A protein and the small-molecule ligand that binds it are described below.
Small molecule (SMILES): CC(C)C[C@H](NC(=O)[C@H](CC(C)C)NC(=O)[C@H](CCC(N)=O)NC(=O)[C@H](CO)NC(=O)[C@H](CC1=c2ccccc2=NC1)NC(=O)[C@H](CC1=c2ccccc2=NC1)NC(=O)[C@H](CC1=NC=NC1)NC(=O)[C@H](CCC(=O)O)NC(=O)[C@H](Cc1ccccc1)NC(=O)[C@@H](NC(=O)[C@@H](N)CCC(=O)O)[C@@H](C)O)C(=O)N[C@@H](CO)C(=O)O

Binding-site contacts:
Ligand atom CE2 contacts residue GLY35 of chain 1.A at 3.5 Å.
Ligand atom NE1 contacts residue MET31 of chain 1.A at 2.8 Å (h-bond).
Ligand atom CD2 contacts residue TYR77 of chain 1.A at 3.6 Å (hydrophobic).
Ligand atom C contacts residue GLN49 of chain 1.A at 3.5 Å.
Ligand atom CZ2 contacts residue GLY35 of chain 1.A at 3.6 Å.
Ligand atom CZ3 contacts residue LYS71 of chain 1.A at 3.6 Å.
Ligand atom CB contacts residue VAL70 of chain 1.A at 3.7 Å (hydrophobic).
Ligand atom O contacts residue GLN49 of chain 1.A at 3.7 Å.
Ligand atom CD1 contacts residue MET31 of chain 1.A at 3.6 Å (hydrophobic).
Ligand atom CG contacts residue TYR77 of chain 1.A at 3.8 Å (hydrophobic).
Ligand atom CB contacts residue GLN49 of chain 1.A at 3.7 Å.
Ligand atom CE2 contacts residue GLY35 of chain 1.A at 3.4 Å.
Ligand atom CB contacts residue MET31 of chain 1.A at 3.7 Å (hydrophobic).
Ligand atom CA contacts residue GLN49 of chain 1.A at 3.7 Å.
Ligand atom O contacts residue VAL70 of chain 1.A at 3.7 Å.
Ligand atom CZ2 contacts residue MET31 of chain 1.A at 3.6 Å (hydrophobic).
Ligand atom CH2 contacts residue LYS71 of chain 1.A at 3.4 Å.
Ligand atom CE2 contacts residue MET31 of chain 1.A at 3.5 Å (hydrophobic).
Ligand atom CD1 contacts residue LEU76 of chain 1.A at 3.6 Å (hydrophobic).
Ligand atom CD2 contacts residue MET39 of chain 1.A at 3.5 Å (hydrophobic).
Ligand atom CA contacts residue GLN49 of chain 1.A at 3.4 Å.
Ligand atom CD2 contacts residue VAL70 of chain 1.A at 3.5 Å (hydrophobic).
Ligand atom N contacts residue GLN49 of chain 1.A at 2.8 Å (h-bond).
Ligand atom CD2 contacts residue PRO73 of chain 1.A at 3.8 Å (hydrophobic).
Ligand atom CZ3 contacts residue ILE38 of chain 1.A at 3.7 Å (hydrophobic).
Ligand atom CE2 contacts residue MET39 of chain 1.A at 3.8 Å (hydrophobic).
Ligand atom CB contacts residue GLN49 of chain 1.A at 3.6 Å.
Ligand atom CH2 contacts residue ILE38 of chain 1.A at 3.8 Å (hydrophobic).
Ligand atom C contacts residue VAL70 of chain 1.A at 3.7 Å (hydrophobic).
Ligand atom NE1 contacts residue GLY35 of chain 1.A at 3.3 Å.
Ligand atom CD1 contacts residue GLN49 of chain 1.A at 3.5 Å.
Ligand atom CG contacts residue TYR44 of chain 1.A at 3.8 Å (hydrophobic).
Ligand atom CB contacts residue TYR77 of chain 1.A at 3.7 Å (hydrophobic).
Ligand atom O contacts residue LYS28 of chain 1.A at 3.6 Å.
Ligand atom CZ contacts residue ILE38 of chain 1.A at 3.6 Å (hydrophobic).
Ligand atom CD1 contacts residue GLY35 of chain 1.A at 3.8 Å.
Ligand atom CZ2 contacts residue LEU34 of chain 1.A at 3.8 Å (hydrophobic).
Ligand atom CH2 contacts residue LEU76 of chain 1.A at 3.6 Å (hydrophobic).
Ligand atom CE1 contacts residue ILE38 of chain 1.A at 3.7 Å (hydrophobic).
Ligand atom N contacts residue TYR77 of chain 1.A at 3.2 Å (h-bond).

Sequence of chain 1.A:
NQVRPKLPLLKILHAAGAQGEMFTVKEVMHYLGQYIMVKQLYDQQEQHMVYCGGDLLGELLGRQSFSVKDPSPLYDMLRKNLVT